The protein below binds the small molecule below.
Small molecule (SMILES): Nc1ncnc2c1ncn2[C@H]1C[C@H](O)[C@@H](COP(=O)(O)O)O1

Binding-site contacts:
Ligand atom N6 contacts residue PRO416 of chain 1.AA at 4.3 Å.
Ligand atom N7 contacts residue PRO205 of chain 1.AA at 3.7 Å.
Ligand atom N1 contacts residue PRO205 of chain 1.AA at 4.4 Å.
Ligand atom N1 contacts residue GLY424 of chain 1.AA at 4.1 Å.
Ligand atom P contacts residue DC1 of chain 1.ID at 1.6 Å.
Ligand atom C8 contacts residue PRO205 of chain 1.AA at 4.3 Å (hydrophobic).
Ligand atom C5 contacts residue PRO416 of chain 1.AA at 4.2 Å (hydrophobic).
Ligand atom N1 contacts residue VAL204 of chain 1.AA at 4.4 Å.
Ligand atom N9 contacts residue PRO416 of chain 1.AA at 4.4 Å.
Ligand atom C4 contacts residue PRO205 of chain 1.AA at 4.2 Å (hydrophobic).
Ligand atom N6 contacts residue PRO205 of chain 1.AA at 3.9 Å.
Ligand atom C5 contacts residue HIS415 of chain 1.AA at 4.4 Å.
Ligand atom C2' contacts residue HIS415 of chain 1.AA at 4.3 Å.
Ligand atom N9 contacts residue HIS415 of chain 1.AA at 4.3 Å.
Ligand atom N3 contacts residue PRO416 of chain 1.AA at 3.5 Å.
Ligand atom OP1 contacts residue LYS426 of chain 1.HB at 4.5 Å.
Ligand atom C2 contacts residue PRO416 of chain 1.AA at 3.1 Å (hydrophobic).
Ligand atom C1' contacts residue PRO416 of chain 1.AA at 4.3 Å (hydrophobic).
Ligand atom N6 contacts residue ASN394 of chain 1.AA at 4.0 Å.
Ligand atom O5' contacts residue DC1 of chain 1.ID at 2.5 Å (h-bond).
Ligand atom C6 contacts residue PRO416 of chain 1.AA at 3.7 Å (hydrophobic).
Ligand atom OP1 contacts residue DC1 of chain 1.ID at 2.5 Å (h-bond).
Ligand atom C6 contacts residue PRO205 of chain 1.AA at 3.7 Å (hydrophobic).
Ligand atom N7 contacts residue HIS415 of chain 1.AA at 3.6 Å.
Ligand atom OP2 contacts residue DC1 of chain 1.ID at 2.5 Å (h-bond).
Ligand atom C8 contacts residue HIS415 of chain 1.AA at 3.6 Å.
Ligand atom C5' contacts residue DC1 of chain 1.ID at 3.1 Å.
Ligand atom C4 contacts residue PRO416 of chain 1.AA at 4.1 Å (hydrophobic).
Ligand atom C2 contacts residue GLY424 of chain 1.AA at 4.2 Å.
Ligand atom C5 contacts residue PRO205 of chain 1.AA at 3.6 Å (hydrophobic).
Ligand atom C4' contacts residue DC1 of chain 1.ID at 4.5 Å.
Ligand atom N1 contacts residue PRO416 of chain 1.AA at 3.1 Å (h-bond).
Ligand atom N6 contacts residue SER417 of chain 1.AA at 4.3 Å.

Sequence of chain 1.AA:
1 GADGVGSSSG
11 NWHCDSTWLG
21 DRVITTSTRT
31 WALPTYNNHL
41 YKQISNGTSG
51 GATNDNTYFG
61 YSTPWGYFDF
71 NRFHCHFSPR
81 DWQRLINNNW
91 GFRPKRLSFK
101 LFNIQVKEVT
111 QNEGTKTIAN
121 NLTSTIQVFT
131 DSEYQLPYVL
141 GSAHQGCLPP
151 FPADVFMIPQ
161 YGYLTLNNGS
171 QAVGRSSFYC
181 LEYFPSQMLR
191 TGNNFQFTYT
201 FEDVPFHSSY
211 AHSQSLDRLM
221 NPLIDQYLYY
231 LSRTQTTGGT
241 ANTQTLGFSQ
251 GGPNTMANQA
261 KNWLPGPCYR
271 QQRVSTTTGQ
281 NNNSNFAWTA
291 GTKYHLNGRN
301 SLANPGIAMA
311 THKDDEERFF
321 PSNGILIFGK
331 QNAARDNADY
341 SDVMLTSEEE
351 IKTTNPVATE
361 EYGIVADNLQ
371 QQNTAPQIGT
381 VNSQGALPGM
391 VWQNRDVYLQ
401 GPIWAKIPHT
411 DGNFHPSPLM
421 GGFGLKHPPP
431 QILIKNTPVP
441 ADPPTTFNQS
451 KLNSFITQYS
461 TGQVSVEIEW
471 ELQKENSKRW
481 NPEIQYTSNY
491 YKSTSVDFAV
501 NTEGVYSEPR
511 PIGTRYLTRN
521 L

Sequence of chain 1.HB:
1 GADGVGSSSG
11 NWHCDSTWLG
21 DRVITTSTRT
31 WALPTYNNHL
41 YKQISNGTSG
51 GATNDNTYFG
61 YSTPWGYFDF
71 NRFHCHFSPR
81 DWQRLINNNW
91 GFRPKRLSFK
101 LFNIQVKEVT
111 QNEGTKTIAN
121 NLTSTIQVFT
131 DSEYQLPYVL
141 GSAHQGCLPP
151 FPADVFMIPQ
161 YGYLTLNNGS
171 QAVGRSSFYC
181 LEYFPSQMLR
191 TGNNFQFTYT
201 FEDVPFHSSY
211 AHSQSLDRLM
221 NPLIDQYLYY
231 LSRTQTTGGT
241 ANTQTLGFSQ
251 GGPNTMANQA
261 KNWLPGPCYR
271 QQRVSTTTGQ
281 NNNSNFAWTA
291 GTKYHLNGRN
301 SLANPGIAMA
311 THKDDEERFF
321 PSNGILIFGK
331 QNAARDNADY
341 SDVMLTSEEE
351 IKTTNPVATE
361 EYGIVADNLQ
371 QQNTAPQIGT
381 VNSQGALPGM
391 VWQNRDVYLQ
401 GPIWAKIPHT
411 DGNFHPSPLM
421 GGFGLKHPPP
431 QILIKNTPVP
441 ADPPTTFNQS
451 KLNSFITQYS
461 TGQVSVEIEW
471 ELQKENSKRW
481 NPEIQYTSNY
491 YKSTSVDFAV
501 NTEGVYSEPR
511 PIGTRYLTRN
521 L